Sequence of chain 1.A:
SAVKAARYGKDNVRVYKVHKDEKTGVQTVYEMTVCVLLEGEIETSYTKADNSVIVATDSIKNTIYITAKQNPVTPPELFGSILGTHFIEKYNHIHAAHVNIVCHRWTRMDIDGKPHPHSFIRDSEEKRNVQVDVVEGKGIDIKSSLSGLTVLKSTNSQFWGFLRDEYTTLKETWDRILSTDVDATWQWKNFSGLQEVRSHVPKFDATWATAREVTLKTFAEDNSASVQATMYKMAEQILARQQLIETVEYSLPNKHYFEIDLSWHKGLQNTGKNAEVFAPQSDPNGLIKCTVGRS

Sequence of chain 2.A:
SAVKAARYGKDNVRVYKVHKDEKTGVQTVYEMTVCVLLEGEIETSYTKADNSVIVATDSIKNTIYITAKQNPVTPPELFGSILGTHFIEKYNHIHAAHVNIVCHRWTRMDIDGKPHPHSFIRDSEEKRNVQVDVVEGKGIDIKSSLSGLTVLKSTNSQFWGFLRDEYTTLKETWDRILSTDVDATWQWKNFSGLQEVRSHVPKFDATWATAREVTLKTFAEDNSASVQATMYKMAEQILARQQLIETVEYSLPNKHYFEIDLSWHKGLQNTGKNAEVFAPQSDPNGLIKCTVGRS

Binding-site contacts:
Ligand atom C5 contacts residue AZI1 of chain 2.C at 3.3 Å.
Ligand atom C6 contacts residue AZI1 of chain 2.C at 3.4 Å.
Ligand atom N7 contacts residue THR58 of chain 1.A at 2.8 Å (h-bond).
Ligand atom N7 contacts residue AZI1 of chain 2.C at 3.8 Å.
Ligand atom O2 contacts residue GLN229 of chain 2.A at 3.8 Å.
Ligand atom N3 contacts residue ASN255 of chain 2.A at 3.4 Å (h-bond).
Ligand atom C4 contacts residue PHE160 of chain 2.A at 3.3 Å (hydrophobic).
Ligand atom N1 contacts residue PHE160 of chain 2.A at 3.6 Å.
Ligand atom C2 contacts residue AZI1 of chain 2.C at 3.2 Å.
Ligand atom O2 contacts residue AZI1 of chain 2.C at 3.8 Å.
Ligand atom N3 contacts residue PHE160 of chain 2.A at 3.6 Å.
Ligand atom C5 contacts residue PHE160 of chain 2.A at 3.3 Å (hydrophobic).
Ligand atom N3 contacts residue AZI1 of chain 2.C at 3.3 Å (h-bond).
Ligand atom N8 contacts residue THR58 of chain 1.A at 3.2 Å (h-bond).
Ligand atom O6 contacts residue ILE55 of chain 1.A at 3.5 Å.
Ligand atom C4 contacts residue AZI1 of chain 2.C at 3.3 Å.
Ligand atom N9 contacts residue PHE160 of chain 2.A at 3.5 Å.
Ligand atom O6 contacts residue TYR9 of chain 1.A at 3.7 Å.
Ligand atom O2 contacts residue ARG177 of chain 2.A at 2.9 Å (salt-bridge).
Ligand atom C2 contacts residue ASN255 of chain 2.A at 3.8 Å.
Ligand atom C6 contacts residue PHE160 of chain 2.A at 3.4 Å (hydrophobic).
Ligand atom O2 contacts residue VAL228 of chain 2.A at 2.9 Å (h-bond).
Ligand atom O6 contacts residue THR58 of chain 1.A at 3.8 Å.
Ligand atom N9 contacts residue AZI1 of chain 2.C at 3.7 Å.
Ligand atom N8 contacts residue PHE160 of chain 2.A at 3.5 Å.
Ligand atom C6 contacts residue GLN229 of chain 2.A at 3.7 Å.
Ligand atom N7 contacts residue PHE160 of chain 2.A at 3.5 Å.
Ligand atom N8 contacts residue LEU171 of chain 2.A at 3.8 Å.
Ligand atom N8 contacts residue ASP59 of chain 1.A at 3.8 Å.
Ligand atom N1 contacts residue AZI1 of chain 2.C at 3.2 Å (h-bond).
Ligand atom N1 contacts residue GLN229 of chain 2.A at 3.0 Å (h-bond).
Ligand atom C2 contacts residue ARG177 of chain 2.A at 3.6 Å.
Ligand atom O2 contacts residue SER227 of chain 2.A at 3.5 Å.
Ligand atom C2 contacts residue PHE160 of chain 2.A at 3.7 Å (hydrophobic).
Ligand atom N7 contacts residue ALA57 of chain 1.A at 3.6 Å.
Ligand atom N3 contacts residue ARG177 of chain 2.A at 3.0 Å (salt-bridge).
Ligand atom C4 contacts residue ARG177 of chain 2.A at 3.8 Å.
Ligand atom N8 contacts residue ALA57 of chain 1.A at 3.8 Å.
Ligand atom N8 contacts residue AZI1 of chain 2.C at 3.8 Å.
Ligand atom O6 contacts residue GLN229 of chain 2.A at 2.9 Å (h-bond).

A protein and the small-molecule ligand that binds it are described below.
Small molecule (SMILES): O=c1[nH]c(=O)c2nn[nH]c2[nH]1